Binding-site contacts:
Ligand atom N contacts residue ARG8 of chain 1.B at 3.3 Å (salt-bridge).
Ligand atom CB contacts residue LYS108 of chain 1.B at 3.4 Å.
Ligand atom CA contacts residue LYS12 of chain 1.B at 3.8 Å.
Ligand atom O contacts residue PHE10 of chain 1.B at 3.3 Å.
Ligand atom O contacts residue ARG8 of chain 1.B at 2.7 Å (salt-bridge).
Ligand atom O3P contacts residue LYS11 of chain 1.B at 2.8 Å (salt-bridge).
Ligand atom N contacts residue LYS108 of chain 1.B at 3.7 Å.
Ligand atom CA contacts residue VAL9 of chain 1.B at 3.3 Å (hydrophobic).
Ligand atom CD1 contacts residue ARG104 of chain 1.B at 3.3 Å.
Ligand atom N contacts residue LYS11 of chain 1.B at 2.8 Å (salt-bridge).
Ligand atom O3P contacts residue TYR22 of chain 1.B at 2.7 Å (h-bond).
Ligand atom OG contacts residue ARG8 of chain 1.B at 3.6 Å.
Ligand atom CB contacts residue VAL9 of chain 1.B at 3.5 Å (hydrophobic).
Ligand atom CB contacts residue ARG8 of chain 1.B at 3.4 Å.
Ligand atom O contacts residue THR7 of chain 1.B at 3.5 Å (h-bond).
Ligand atom P contacts residue ARG8 of chain 1.B at 3.4 Å.
Ligand atom O1P contacts residue LYS108 of chain 1.B at 3.0 Å (salt-bridge).
Ligand atom O3P contacts residue LYS295 of chain 1.B at 2.6 Å (salt-bridge).
Ligand atom O contacts residue LYS11 of chain 1.B at 2.6 Å (salt-bridge).
Ligand atom P contacts residue LYS108 of chain 1.B at 3.3 Å.
Ligand atom O3P contacts residue SER31 of chain 1.H at 2.5 Å (h-bond).
Ligand atom CD2 contacts residue VAL9 of chain 1.B at 3.5 Å (hydrophobic).
Ligand atom O2P contacts residue ARG8 of chain 1.B at 2.5 Å (salt-bridge).
Ligand atom C contacts residue LYS11 of chain 1.B at 3.6 Å.
Ligand atom C contacts residue ARG8 of chain 1.B at 3.2 Å.
Ligand atom O2P contacts residue LYS295 of chain 1.B at 3.3 Å.
Ligand atom P contacts residue LYS12 of chain 1.B at 3.6 Å.
Ligand atom OG contacts residue LYS108 of chain 1.B at 2.5 Å (salt-bridge).
Ligand atom P contacts residue LYS295 of chain 1.B at 3.5 Å.
Ligand atom N contacts residue VAL9 of chain 1.B at 3.1 Å (h-bond).
Ligand atom O1P contacts residue ARG8 of chain 1.B at 2.8 Å (salt-bridge).
Ligand atom O1P contacts residue ARG26 of chain 1.B at 2.7 Å (salt-bridge).
Ligand atom CA contacts residue LYS11 of chain 1.B at 3.6 Å.
Ligand atom O3P contacts residue LYS12 of chain 1.B at 2.8 Å (salt-bridge).
Ligand atom C contacts residue ARG104 of chain 1.B at 3.6 Å.
Ligand atom C contacts residue VAL9 of chain 1.B at 3.7 Å (hydrophobic).
Ligand atom OG1 contacts residue LYS12 of chain 1.B at 2.9 Å.
Ligand atom C contacts residue LYS11 of chain 1.B at 3.7 Å.
Ligand atom O contacts residue ARG104 of chain 1.B at 3.3 Å (salt-bridge).
Ligand atom CG2 contacts residue ARG26 of chain 1.B at 3.0 Å.

Sequence of chain 1.H:
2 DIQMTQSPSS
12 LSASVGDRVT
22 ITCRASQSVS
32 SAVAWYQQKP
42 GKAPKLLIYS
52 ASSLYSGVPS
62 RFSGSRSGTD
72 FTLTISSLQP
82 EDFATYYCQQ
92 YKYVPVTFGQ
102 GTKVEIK

This protein binds this small molecule.
Small molecule (SMILES): CC(C)C[C@H](NC(=O)[C@H](COP(=O)(O)O)NC(=O)[C@H](COP(=O)(O)O)NC(=O)[C@H](COP(=O)(O)O)NC(=O)[C@H](C)NC(=O)[C@@H](NC(=O)[C@@H](N)[C@@H](C)OP(=O)(O)O)[C@@H](C)OP(=O)(O)O)C(=O)N[C@@H](C)C(=O)N[C@H](C=O)CCCCN

Sequence of chain 1.B:
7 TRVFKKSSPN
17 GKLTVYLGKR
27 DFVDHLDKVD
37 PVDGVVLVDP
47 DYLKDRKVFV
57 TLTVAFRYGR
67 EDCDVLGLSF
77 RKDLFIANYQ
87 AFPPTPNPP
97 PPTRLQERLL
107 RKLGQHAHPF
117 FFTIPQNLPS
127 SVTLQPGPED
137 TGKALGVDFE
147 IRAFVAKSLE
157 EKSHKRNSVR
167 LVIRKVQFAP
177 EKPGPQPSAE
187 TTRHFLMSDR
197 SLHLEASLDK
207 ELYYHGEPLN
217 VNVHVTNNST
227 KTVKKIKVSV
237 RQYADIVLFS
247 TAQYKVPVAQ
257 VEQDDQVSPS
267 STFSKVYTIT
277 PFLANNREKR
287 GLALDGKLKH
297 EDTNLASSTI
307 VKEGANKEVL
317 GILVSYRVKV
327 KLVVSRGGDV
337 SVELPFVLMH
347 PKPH